Sequence of chain 58.F:
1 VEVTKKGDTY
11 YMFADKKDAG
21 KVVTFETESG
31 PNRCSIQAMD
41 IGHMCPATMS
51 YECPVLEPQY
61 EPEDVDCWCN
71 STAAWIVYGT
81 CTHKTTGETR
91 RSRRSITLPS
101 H

The protein below binds the small molecule below.
Small molecule (SMILES): CC(=O)N[C@@H]1[C@@H](O)[C@H](O)[C@@H](CO)O[C@H]1O

Binding-site contacts:
Ligand atom O3 contacts residue PRO31 of chain 58.F at 4.0 Å.
Ligand atom N2 contacts residue ASN70 of chain 58.F at 2.9 Å (h-bond).
Ligand atom O5 contacts residue ASN70 of chain 58.F at 2.4 Å (h-bond).
Ligand atom C1 contacts residue ARG33 of chain 58.F at 4.2 Å.
Ligand atom O7 contacts residue SER71 of chain 58.F at 4.2 Å.
Ligand atom C3 contacts residue PRO31 of chain 58.F at 4.0 Å (hydrophobic).
Ligand atom N2 contacts residue PRO31 of chain 58.F at 2.8 Å (h-bond).
Ligand atom C7 contacts residue PRO31 of chain 58.F at 3.4 Å (hydrophobic).
Ligand atom O7 contacts residue PRO31 of chain 58.F at 3.2 Å (h-bond).
Ligand atom C2 contacts residue ASN70 of chain 58.F at 2.5 Å.
Ligand atom C4 contacts residue ASN70 of chain 58.F at 4.2 Å.
Ligand atom C6 contacts residue ARG33 of chain 58.F at 4.1 Å.
Ligand atom C7 contacts residue ASN70 of chain 58.F at 3.1 Å.
Ligand atom O7 contacts residue ASN70 of chain 58.F at 3.3 Å (h-bond).
Ligand atom N2 contacts residue ASN32 of chain 58.F at 4.2 Å.
Ligand atom O6 contacts residue ARG33 of chain 58.F at 3.6 Å.
Ligand atom C3 contacts residue ASN70 of chain 58.F at 3.8 Å.
Ligand atom C8 contacts residue ASN70 of chain 58.F at 3.6 Å.
Ligand atom C1 contacts residue ASN70 of chain 58.F at 1.4 Å.
Ligand atom C5 contacts residue ARG33 of chain 58.F at 4.1 Å.
Ligand atom C5 contacts residue ASN70 of chain 58.F at 3.7 Å.
Ligand atom C2 contacts residue PRO31 of chain 58.F at 3.9 Å (hydrophobic).